Sequence of chain 1.G:
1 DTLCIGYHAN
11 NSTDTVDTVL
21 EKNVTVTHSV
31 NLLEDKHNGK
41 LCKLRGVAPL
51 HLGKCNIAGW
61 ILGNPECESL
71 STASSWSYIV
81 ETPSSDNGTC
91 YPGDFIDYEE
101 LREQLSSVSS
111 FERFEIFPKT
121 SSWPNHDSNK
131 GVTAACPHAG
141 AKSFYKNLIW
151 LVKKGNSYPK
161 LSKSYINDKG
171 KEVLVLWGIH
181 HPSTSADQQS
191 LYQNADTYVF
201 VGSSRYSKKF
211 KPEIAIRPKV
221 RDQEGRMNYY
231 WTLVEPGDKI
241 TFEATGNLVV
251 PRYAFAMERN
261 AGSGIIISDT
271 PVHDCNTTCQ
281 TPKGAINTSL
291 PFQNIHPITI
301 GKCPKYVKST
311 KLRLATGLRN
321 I

Binding-site contacts:
Ligand atom C8 contacts residue ASN23 of chain 1.G at 3.4 Å.
Ligand atom C1 contacts residue ASN23 of chain 1.G at 1.4 Å.
Ligand atom C5 contacts residue ASN23 of chain 1.G at 3.6 Å.
Ligand atom C8 contacts residue THR15 of chain 1.G at 4.4 Å.
Ligand atom C4 contacts residue ASN23 of chain 1.G at 4.2 Å.
Ligand atom O7 contacts residue ASN23 of chain 1.G at 3.9 Å.
Ligand atom C3 contacts residue ASN23 of chain 1.G at 3.9 Å.
Ligand atom C2 contacts residue ASN23 of chain 1.G at 2.6 Å.
Ligand atom O5 contacts residue ASN23 of chain 1.G at 2.3 Å (h-bond).
Ligand atom C7 contacts residue ASN23 of chain 1.G at 3.1 Å.
Ligand atom N2 contacts residue ASN23 of chain 1.G at 2.5 Å (h-bond).

This protein binds this small molecule.
Small molecule (SMILES): CC(=O)N[C@@H]1[C@@H](O)[C@H](O)[C@@H](CO)O[C@H]1O